Sequence of chain 1.K:
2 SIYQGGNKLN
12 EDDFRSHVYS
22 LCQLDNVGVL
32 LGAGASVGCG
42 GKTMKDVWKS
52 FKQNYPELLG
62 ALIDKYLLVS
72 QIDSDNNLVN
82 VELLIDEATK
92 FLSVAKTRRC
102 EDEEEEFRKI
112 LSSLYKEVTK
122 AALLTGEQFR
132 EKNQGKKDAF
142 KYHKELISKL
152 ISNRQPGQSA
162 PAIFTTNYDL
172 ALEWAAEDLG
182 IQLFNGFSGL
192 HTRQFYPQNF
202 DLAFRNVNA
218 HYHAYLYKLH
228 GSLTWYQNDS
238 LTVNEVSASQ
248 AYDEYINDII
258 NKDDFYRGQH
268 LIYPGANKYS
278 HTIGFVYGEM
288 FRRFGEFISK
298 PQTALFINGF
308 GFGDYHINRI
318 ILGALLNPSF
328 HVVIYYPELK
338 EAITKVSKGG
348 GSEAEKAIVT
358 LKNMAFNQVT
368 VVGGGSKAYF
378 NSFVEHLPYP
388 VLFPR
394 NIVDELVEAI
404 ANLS

A protein and the small-molecule ligand that binds it are described below.
Small molecule (SMILES): Nc1ncnc2c1ncn2[C@@H]1O[C@H](COP(=O)(O)OP(=O)(O)OC[C@H]2O[C@H](O)[C@H](O)[C@@H]2O)[C@@H](O)[C@H]1O

Binding-site contacts:
Ligand atom C2 contacts residue PHE377 of chain 1.K at 3.9 Å (hydrophobic).
Ligand atom O2A contacts residue ALA34 of chain 1.K at 4.0 Å.
Ligand atom C2 contacts residue GLY35 of chain 1.K at 3.6 Å.
Ligand atom C1D contacts residue PHE307 of chain 1.K at 3.5 Å (hydrophobic).
Ligand atom O4' contacts residue GLY35 of chain 1.K at 3.8 Å.
Ligand atom O2B contacts residue GLY306 of chain 1.K at 2.9 Å (h-bond).
Ligand atom PB contacts residue ALA34 of chain 1.K at 4.0 Å.
Ligand atom PB contacts residue GLY308 of chain 1.K at 3.9 Å.
Ligand atom O2A contacts residue MET45 of chain 1.K at 3.8 Å.
Ligand atom N1 contacts residue PHE377 of chain 1.K at 3.8 Å.
Ligand atom N6 contacts residue TYR376 of chain 1.K at 3.8 Å.
Ligand atom C6 contacts residue GLY35 of chain 1.K at 3.5 Å.
Ligand atom C2D contacts residue GLU83 of chain 1.K at 3.5 Å.
Ligand atom PB contacts residue GLY306 of chain 1.K at 3.7 Å.
Ligand atom C6 contacts residue TYR376 of chain 1.K at 4.0 Å (hydrophobic).
Ligand atom O1D contacts residue THR167 of chain 1.K at 3.6 Å.
Ligand atom O1B contacts residue GLY308 of chain 1.K at 2.9 Å (h-bond).
Ligand atom O1B contacts residue PHE307 of chain 1.K at 3.4 Å.
Ligand atom N1 contacts residue TYR376 of chain 1.K at 3.8 Å.
Ligand atom O2' contacts residue GLU335 of chain 1.K at 2.8 Å (salt-bridge).
Ligand atom O4D contacts residue THR167 of chain 1.K at 3.4 Å (h-bond).
Ligand atom C4 contacts residue GLY35 of chain 1.K at 3.9 Å.
Ligand atom O5D contacts residue ALA34 of chain 1.K at 3.4 Å.
Ligand atom C3D contacts residue GLU83 of chain 1.K at 3.1 Å.
Ligand atom O1D contacts residue HIS227 of chain 1.K at 3.8 Å.
Ligand atom O2' contacts residue PRO334 of chain 1.K at 3.8 Å.
Ligand atom O2A contacts residue THR44 of chain 1.K at 3.7 Å.
Ligand atom N3 contacts residue GLY35 of chain 1.K at 3.9 Å.
Ligand atom O2B contacts residue GLY35 of chain 1.K at 3.6 Å.
Ligand atom C5 contacts residue GLY35 of chain 1.K at 3.8 Å.
Ligand atom C2' contacts residue GLU335 of chain 1.K at 3.8 Å.
Ligand atom O1B contacts residue GLY306 of chain 1.K at 3.7 Å.
Ligand atom O2D contacts residue GLU83 of chain 1.K at 2.9 Å (salt-bridge).
Ligand atom O3D contacts residue GLU83 of chain 1.K at 2.8 Å (salt-bridge).
Ligand atom N6 contacts residue GLY35 of chain 1.K at 4.0 Å.
Ligand atom O3D contacts residue HIS227 of chain 1.K at 3.7 Å.
Ligand atom N1 contacts residue GLY35 of chain 1.K at 3.4 Å (h-bond).
Ligand atom O2D contacts residue ASP311 of chain 1.K at 3.8 Å.
Ligand atom O2B contacts residue ALA34 of chain 1.K at 3.1 Å (h-bond).
Ligand atom O1D contacts residue PHE307 of chain 1.K at 4.0 Å.